The small molecule below binds the protein below.
Small molecule (SMILES): CC(=O)C(=O)O

Sequence of chain 1.B:
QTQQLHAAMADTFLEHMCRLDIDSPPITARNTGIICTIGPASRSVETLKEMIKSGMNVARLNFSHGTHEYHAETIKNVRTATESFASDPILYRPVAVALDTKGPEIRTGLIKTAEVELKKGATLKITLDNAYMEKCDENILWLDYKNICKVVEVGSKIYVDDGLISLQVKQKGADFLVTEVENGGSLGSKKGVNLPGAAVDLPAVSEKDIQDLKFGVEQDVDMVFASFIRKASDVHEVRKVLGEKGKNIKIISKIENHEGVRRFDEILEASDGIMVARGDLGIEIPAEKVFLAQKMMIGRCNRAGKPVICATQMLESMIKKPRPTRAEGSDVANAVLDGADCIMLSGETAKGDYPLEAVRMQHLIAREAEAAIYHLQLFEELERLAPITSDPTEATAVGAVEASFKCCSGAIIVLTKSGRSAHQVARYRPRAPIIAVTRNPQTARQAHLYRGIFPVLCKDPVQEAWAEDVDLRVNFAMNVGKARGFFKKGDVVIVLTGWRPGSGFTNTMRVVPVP

Binding-site contacts:
Ligand atom OXT contacts residue MG1 of chain 1.M at 2.4 Å.
Ligand atom O contacts residue THR348 of chain 1.B at 2.7 Å (h-bond).
Ligand atom CA contacts residue THR348 of chain 1.B at 3.9 Å.
Ligand atom O contacts residue GLY315 of chain 1.B at 2.8 Å (h-bond).
Ligand atom O3 contacts residue LYS290 of chain 1.B at 3.1 Å (salt-bridge).
Ligand atom C contacts residue GLY315 of chain 1.B at 3.8 Å.
Ligand atom CB contacts residue MET311 of chain 1.B at 4.0 Å (hydrophobic).
Ligand atom O contacts residue ASP316 of chain 1.B at 3.8 Å.
Ligand atom OXT contacts residue ASP316 of chain 1.B at 2.5 Å (salt-bridge).
Ligand atom C contacts residue THR348 of chain 1.B at 3.7 Å.
Ligand atom O3 contacts residue GLU292 of chain 1.B at 3.2 Å (salt-bridge).
Ligand atom OXT contacts residue GLY315 of chain 1.B at 3.9 Å.
Ligand atom O contacts residue GLU292 of chain 1.B at 4.5 Å.
Ligand atom O3 contacts residue MG1 of chain 1.M at 2.1 Å.
Ligand atom CB contacts residue LYS290 of chain 1.B at 3.9 Å.
Ligand atom CA contacts residue MG1 of chain 1.M at 3.0 Å.
Ligand atom CA contacts residue ASP316 of chain 1.B at 4.3 Å.
Ligand atom C contacts residue MG1 of chain 1.M at 3.1 Å.
Ligand atom CA contacts residue ALA313 of chain 1.B at 3.9 Å (hydrophobic).
Ligand atom CB contacts residue MET380 of chain 1.B at 4.1 Å (hydrophobic).
Ligand atom O3 contacts residue ALA313 of chain 1.B at 4.4 Å.
Ligand atom O contacts residue MG1 of chain 1.M at 4.3 Å.
Ligand atom O3 contacts residue ASP316 of chain 1.B at 3.8 Å.
Ligand atom O contacts residue ARG314 of chain 1.B at 3.6 Å.
Ligand atom C contacts residue ASP316 of chain 1.B at 3.7 Å.
Ligand atom C contacts residue ALA313 of chain 1.B at 3.6 Å (hydrophobic).
Ligand atom CB contacts residue MG1 of chain 1.M at 4.4 Å.
Ligand atom OXT contacts residue ALA313 of chain 1.B at 3.9 Å.
Ligand atom CB contacts residue THR348 of chain 1.B at 3.4 Å.
Ligand atom CA contacts residue GLU292 of chain 1.B at 3.6 Å.
Ligand atom CA contacts residue LYS290 of chain 1.B at 3.9 Å.
Ligand atom OXT contacts residue GLU292 of chain 1.B at 2.7 Å (salt-bridge).
Ligand atom O contacts residue ALA313 of chain 1.B at 3.5 Å.
Ligand atom C contacts residue GLU292 of chain 1.B at 3.4 Å.
Ligand atom CB contacts residue ALA313 of chain 1.B at 4.2 Å (hydrophobic).
Ligand atom C contacts residue ARG314 of chain 1.B at 4.5 Å.
Ligand atom CB contacts residue ALA347 of chain 1.B at 4.4 Å (hydrophobic).